Sequence of chain 1.D:
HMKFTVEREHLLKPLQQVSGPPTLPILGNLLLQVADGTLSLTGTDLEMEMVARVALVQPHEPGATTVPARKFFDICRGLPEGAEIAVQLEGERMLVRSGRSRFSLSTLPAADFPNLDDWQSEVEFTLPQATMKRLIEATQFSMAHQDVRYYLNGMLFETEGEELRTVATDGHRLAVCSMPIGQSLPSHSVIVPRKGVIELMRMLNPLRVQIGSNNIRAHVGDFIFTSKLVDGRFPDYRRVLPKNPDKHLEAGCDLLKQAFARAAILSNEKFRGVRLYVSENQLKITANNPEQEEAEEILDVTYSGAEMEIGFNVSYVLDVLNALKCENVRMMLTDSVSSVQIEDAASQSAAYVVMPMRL

Binding-site contacts:
Ligand atom C4 contacts residue ARG385 of chain 1.D at 3.6 Å.
Ligand atom OE1 contacts residue ASN340 of chain 1.D at 3.9 Å.
Ligand atom CZ contacts residue ARG385 of chain 1.D at 3.9 Å.
Ligand atom OE1 contacts residue TYR343 of chain 1.D at 3.6 Å.
Ligand atom CLZ contacts residue PRO262 of chain 1.D at 3.7 Å.
Ligand atom C contacts residue GLY194 of chain 1.D at 3.5 Å.
Ligand atom CG contacts residue GLY194 of chain 1.D at 3.4 Å.
Ligand atom CB contacts residue GLY194 of chain 1.D at 3.5 Å.
Ligand atom C contacts residue ARG385 of chain 1.D at 3.8 Å.
Ligand atom CD1 contacts residue ARG196 of chain 1.D at 3.9 Å.
Ligand atom O contacts residue MET382 of chain 1.D at 3.2 Å.
Ligand atom CE2 contacts residue ARG385 of chain 1.D at 3.8 Å.
Ligand atom O contacts residue ARG385 of chain 1.D at 2.8 Å (salt-bridge).
Ligand atom CE2 contacts residue ARG172 of chain 1.D at 3.9 Å.
Ligand atom C contacts residue MET382 of chain 1.D at 3.7 Å (hydrophobic).
Ligand atom N contacts residue GLY194 of chain 1.D at 2.8 Å (h-bond).
Ligand atom OE1 contacts residue MET384 of chain 1.D at 3.6 Å.
Ligand atom CLZ contacts residue LEU175 of chain 1.D at 3.5 Å.
Ligand atom CA contacts residue GLY194 of chain 1.D at 3.7 Å.
Ligand atom NE2 contacts residue HIS195 of chain 1.D at 3.7 Å.
Ligand atom CD2 contacts residue PRO383 of chain 1.D at 3.6 Å (hydrophobic).
Ligand atom CD1 contacts residue THR192 of chain 1.D at 3.4 Å.
Ligand atom NE2 contacts residue PRO383 of chain 1.D at 3.6 Å (h-bond).
Ligand atom CLZ contacts residue GLY194 of chain 1.D at 3.6 Å.
Ligand atom O contacts residue MET382 of chain 1.D at 3.3 Å.
Ligand atom N contacts residue PRO383 of chain 1.D at 3.2 Å (h-bond).
Ligand atom CG contacts residue HIS195 of chain 1.D at 3.5 Å.
Ligand atom CA contacts residue GLY194 of chain 1.D at 3.5 Å.
Ligand atom N contacts residue MET382 of chain 1.D at 3.8 Å.
Ligand atom CD1 contacts residue VAL267 of chain 1.D at 3.7 Å (hydrophobic).
Ligand atom CE1 contacts residue ARG385 of chain 1.D at 3.5 Å.
Ligand atom O contacts residue VAL267 of chain 1.D at 3.6 Å.
Ligand atom CB contacts residue PRO383 of chain 1.D at 3.5 Å (hydrophobic).
Ligand atom C1 contacts residue ARG385 of chain 1.D at 3.6 Å.
Ligand atom C contacts residue MET382 of chain 1.D at 3.6 Å (hydrophobic).
Ligand atom CD2 contacts residue VAL267 of chain 1.D at 3.7 Å (hydrophobic).
Ligand atom NE2 contacts residue MET382 of chain 1.D at 3.2 Å (h-bond).
Ligand atom CG contacts residue PRO383 of chain 1.D at 3.7 Å (hydrophobic).
Ligand atom CG contacts residue HIS195 of chain 1.D at 3.8 Å.
Ligand atom O contacts residue MET384 of chain 1.D at 3.4 Å.

A protein and the small-molecule ligand that binds it are described below.
Small molecule (SMILES): CC(C)C[C@H](NC(=O)[C@H](CC(=O)O)N(C)C(=O)[C@H](CC1CCCCC1)NC(=O)[C@H](CCC(N)=O)NC(=O)/C=C/c1cccnc1)C(=O)N[C@@H](Cc1ccc(Cl)c(Cl)c1)C(=O)O